Sequence of chain 1.B:
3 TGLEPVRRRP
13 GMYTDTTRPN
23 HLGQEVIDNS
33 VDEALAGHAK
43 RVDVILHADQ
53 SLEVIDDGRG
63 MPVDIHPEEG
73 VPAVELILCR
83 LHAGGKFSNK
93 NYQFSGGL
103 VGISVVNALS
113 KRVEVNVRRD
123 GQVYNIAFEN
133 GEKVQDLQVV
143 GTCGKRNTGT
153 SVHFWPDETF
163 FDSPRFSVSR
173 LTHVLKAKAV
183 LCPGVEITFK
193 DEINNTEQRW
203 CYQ

Binding-site contacts:
Ligand atom N1 contacts residue MET63 of chain 1.B at 4.0 Å.
Ligand atom C19 contacts residue ARG61 of chain 1.B at 3.9 Å.
Ligand atom C17 contacts residue ARG61 of chain 1.B at 3.8 Å.
Ligand atom C9 contacts residue MET63 of chain 1.B at 3.6 Å (hydrophobic).
Ligand atom C18 contacts residue ARG61 of chain 1.B at 4.0 Å.
Ligand atom C6 contacts residue MET63 of chain 1.B at 3.9 Å (hydrophobic).
Ligand atom C21 contacts residue GLY62 of chain 1.B at 3.6 Å.
Ligand atom C2 contacts residue MET63 of chain 1.B at 3.9 Å (hydrophobic).
Ligand atom N10 contacts residue ASN31 of chain 1.B at 4.0 Å.
Ligand atom C16 contacts residue ARG61 of chain 1.B at 3.3 Å.
Ligand atom N1 contacts residue GLU35 of chain 1.B at 3.4 Å.
Ligand atom S15 contacts residue GLU35 of chain 1.B at 3.3 Å.
Ligand atom C9 contacts residue ASN31 of chain 1.B at 3.5 Å.
Ligand atom N7 contacts residue ASP58 of chain 1.B at 2.9 Å (salt-bridge).
Ligand atom C17 contacts residue PRO64 of chain 1.B at 3.8 Å (hydrophobic).
Ligand atom C4 contacts residue MET63 of chain 1.B at 3.7 Å (hydrophobic).
Ligand atom S15 contacts residue GLY62 of chain 1.B at 3.5 Å (h-bond).
Ligand atom N7 contacts residue ASN31 of chain 1.B at 3.8 Å.
Ligand atom N10 contacts residue MET63 of chain 1.B at 4.0 Å.
Ligand atom N10 contacts residue ILE79 of chain 1.B at 3.5 Å.
Ligand atom N7 contacts residue SER32 of chain 1.B at 3.7 Å.
Ligand atom C14 contacts residue PRO64 of chain 1.B at 3.9 Å (hydrophobic).
Ligand atom N13 contacts residue PRO64 of chain 1.B at 3.9 Å.
Ligand atom N20 contacts residue ARG121 of chain 1.B at 3.9 Å.
Ligand atom N1 contacts residue THR152 of chain 1.B at 3.8 Å.
Ligand atom C2 contacts residue GLU35 of chain 1.B at 3.7 Å.
Ligand atom C6 contacts residue ASP58 of chain 1.B at 3.9 Å.
Ligand atom N20 contacts residue ARG61 of chain 1.B at 3.5 Å (salt-bridge).
Ligand atom S15 contacts residue MET63 of chain 1.B at 3.9 Å.
Ligand atom C14 contacts residue GLY62 of chain 1.B at 4.0 Å.
Ligand atom C3 contacts residue MET63 of chain 1.B at 3.8 Å (hydrophobic).
Ligand atom C21 contacts residue ARG61 of chain 1.B at 3.2 Å.
Ligand atom C6 contacts residue ASN31 of chain 1.B at 3.9 Å.
Ligand atom C14 contacts residue ARG61 of chain 1.B at 3.9 Å.
Ligand atom C11 contacts residue ILE79 of chain 1.B at 3.8 Å (hydrophobic).
Ligand atom N5 contacts residue ASN31 of chain 1.B at 3.6 Å.
Ligand atom N5 contacts residue MET63 of chain 1.B at 3.7 Å.
Ligand atom N8 contacts residue MET63 of chain 1.B at 3.9 Å.
Ligand atom C16 contacts residue PRO64 of chain 1.B at 3.7 Å (hydrophobic).
Ligand atom C21 contacts residue ARG121 of chain 1.B at 3.9 Å.

The small molecule below binds the protein below.
Small molecule (SMILES): Nc1nc(-n2ccnc2)c2nc(-c3cccnc3)sc2n1